Binding-site contacts:
Ligand atom C09 contacts residue HEM1 of chain 1.EA at 3.5 Å.
Ligand atom C08 contacts residue HEM1 of chain 1.EA at 3.8 Å.
Ligand atom C02 contacts residue GLU321 of chain 1.D at 3.6 Å.
Ligand atom C03 contacts residue HEM1 of chain 1.EA at 3.4 Å.
Ligand atom N28 contacts residue HEM1 of chain 1.EA at 2.5 Å (h-bond).
Ligand atom N02 contacts residue TRP316 of chain 1.D at 2.7 Å (h-bond).
Ligand atom C30 contacts residue TRP407 of chain 1.D at 3.4 Å (hydrophobic).
Ligand atom C09 contacts residue GLU321 of chain 1.D at 3.6 Å.
Ligand atom C10 contacts residue GLU321 of chain 1.D at 3.6 Å.
Ligand atom C26 contacts residue HEM1 of chain 1.EA at 3.6 Å.
Ligand atom C22 contacts residue HEM1 of chain 1.EA at 3.7 Å.
Ligand atom C11 contacts residue GLY315 of chain 1.D at 3.7 Å.
Ligand atom N01 contacts residue GLU321 of chain 1.D at 2.8 Å (salt-bridge).
Ligand atom N28 contacts residue H4B1 of chain 1.FA at 3.8 Å.
Ligand atom C07 contacts residue HEM1 of chain 1.EA at 3.8 Å.
Ligand atom C21 contacts residue HEM1 of chain 1.EA at 3.8 Å.
Ligand atom C06 contacts residue VAL296 of chain 1.D at 3.4 Å (hydrophobic).
Ligand atom C31 contacts residue VAL64 of chain 1.D at 3.9 Å (hydrophobic).
Ligand atom C04 contacts residue HEM1 of chain 1.EA at 3.7 Å.
Ligand atom C30 contacts residue TYR435 of chain 1.D at 3.5 Å (hydrophobic).
Ligand atom C02 contacts residue HEM1 of chain 1.EA at 3.5 Å.
Ligand atom C03 contacts residue TRP316 of chain 1.D at 3.8 Å (hydrophobic).
Ligand atom C25 contacts residue HEM1 of chain 1.EA at 3.9 Å.
Ligand atom C03 contacts residue PRO294 of chain 1.D at 3.7 Å (hydrophobic).
Ligand atom C02 contacts residue TRP316 of chain 1.D at 3.7 Å (hydrophobic).
Ligand atom C06 contacts residue HEM1 of chain 1.EA at 3.7 Å.
Ligand atom N02 contacts residue HEM1 of chain 1.EA at 3.5 Å.
Ligand atom C06 contacts residue PHE313 of chain 1.D at 3.7 Å (hydrophobic).
Ligand atom N02 contacts residue TYR317 of chain 1.D at 3.6 Å.
Ligand atom C11 contacts residue PHE313 of chain 1.D at 3.9 Å (hydrophobic).
Ligand atom O29 contacts residue TRP407 of chain 1.D at 3.4 Å.
Ligand atom C23 contacts residue TYR435 of chain 1.D at 3.5 Å (hydrophobic).
Ligand atom N02 contacts residue GLU321 of chain 1.D at 2.8 Å (salt-bridge).
Ligand atom C27 contacts residue HEM1 of chain 1.EA at 3.7 Å.
Ligand atom C07 contacts residue VAL296 of chain 1.D at 3.2 Å (hydrophobic).
Ligand atom C10 contacts residue HEM1 of chain 1.EA at 3.7 Å.
Ligand atom C11 contacts residue HEM1 of chain 1.EA at 3.5 Å.
Ligand atom C24 contacts residue TRP407 of chain 1.D at 3.8 Å (hydrophobic).
Ligand atom C31 contacts residue PHE65 of chain 1.D at 3.7 Å (hydrophobic).
Ligand atom N01 contacts residue HEM1 of chain 1.EA at 3.5 Å.

Sequence of chain 1.D:
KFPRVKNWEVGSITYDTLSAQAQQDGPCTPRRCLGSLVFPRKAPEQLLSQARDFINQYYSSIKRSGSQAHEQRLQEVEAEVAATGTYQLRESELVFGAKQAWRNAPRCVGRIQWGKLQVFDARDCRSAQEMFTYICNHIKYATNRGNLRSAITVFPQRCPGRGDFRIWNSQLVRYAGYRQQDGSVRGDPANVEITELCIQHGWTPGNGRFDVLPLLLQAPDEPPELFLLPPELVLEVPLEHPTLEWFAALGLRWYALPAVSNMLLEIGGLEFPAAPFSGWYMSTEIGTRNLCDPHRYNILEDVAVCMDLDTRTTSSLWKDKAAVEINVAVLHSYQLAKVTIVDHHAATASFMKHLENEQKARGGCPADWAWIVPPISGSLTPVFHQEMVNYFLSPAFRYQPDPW

A small-molecule ligand and the protein it binds are described below.
Small molecule (SMILES): CCCOc1ccc(-c2ccc3c(C)cc(N)nc3c2)cc1CN